Sequence of chain 1.C:
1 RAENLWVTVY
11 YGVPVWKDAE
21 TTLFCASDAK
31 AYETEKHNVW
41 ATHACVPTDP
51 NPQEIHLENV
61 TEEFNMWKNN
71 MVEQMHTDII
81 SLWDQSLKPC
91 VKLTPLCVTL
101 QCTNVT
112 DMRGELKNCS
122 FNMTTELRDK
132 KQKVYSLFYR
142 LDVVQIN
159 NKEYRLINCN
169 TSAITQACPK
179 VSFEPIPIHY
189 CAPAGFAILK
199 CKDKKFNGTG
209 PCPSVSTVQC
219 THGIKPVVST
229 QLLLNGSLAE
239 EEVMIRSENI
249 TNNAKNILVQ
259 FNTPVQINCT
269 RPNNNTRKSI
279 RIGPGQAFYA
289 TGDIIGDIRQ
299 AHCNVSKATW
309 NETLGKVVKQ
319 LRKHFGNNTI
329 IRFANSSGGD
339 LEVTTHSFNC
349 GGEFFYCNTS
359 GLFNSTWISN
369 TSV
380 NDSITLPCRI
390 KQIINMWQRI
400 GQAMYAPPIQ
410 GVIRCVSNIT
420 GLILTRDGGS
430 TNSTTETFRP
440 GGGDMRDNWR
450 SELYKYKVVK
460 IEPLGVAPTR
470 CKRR

The protein below binds the small molecule below.
Small molecule (SMILES): CC(=O)N[C@H]1[C@H](O[C@H]2[C@H](O)[C@@H](NC(C)=O)CO[C@@H]2CO)O[C@H](CO)[C@@H](O[C@@H]2O[C@H](CO[C@H]3O[C@H](CO)[C@@H](O)[C@H](O)[C@@H]3O)[C@@H](O)[C@H](O[C@H]3O[C@H](CO)[C@@H](O)[C@H](O)[C@@H]3O[C@H]3O[C@H](CO)[C@@H](O)[C@H](O)[C@@H]3O[C@H]3O[C@H](CO)[C@@H](O)[C@H](O)[C@@H]3O)[C@@H]2O)[C@@H]1O

Binding-site contacts:
Ligand atom O3 contacts residue GLY410 of chain 1.C at 3.6 Å.
Ligand atom C4 contacts residue VAL415 of chain 1.C at 3.9 Å (hydrophobic).
Ligand atom C6 contacts residue VAL415 of chain 1.C at 3.8 Å (hydrophobic).
Ligand atom C8 contacts residue ASN347 of chain 1.C at 3.1 Å.
Ligand atom C6 contacts residue NAG1 of chain 1.J at 3.3 Å.
Ligand atom O6 contacts residue GLY349 of chain 1.C at 3.6 Å (h-bond).
Ligand atom O4 contacts residue NAG1 of chain 1.M at 3.3 Å.
Ligand atom O4 contacts residue ILE408 of chain 1.C at 3.8 Å.
Ligand atom C1 contacts residue ASN233 of chain 1.C at 1.4 Å.
Ligand atom C7 contacts residue ASN347 of chain 1.C at 3.8 Å.
Ligand atom O3 contacts residue VAL411 of chain 1.C at 3.4 Å (h-bond).
Ligand atom O2 contacts residue NAG1 of chain 1.M at 3.8 Å.
Ligand atom C2 contacts residue SER416 of chain 1.C at 3.4 Å.
Ligand atom O7 contacts residue PRO183 of chain 1.C at 3.1 Å.
Ligand atom C7 contacts residue ASN233 of chain 1.C at 3.9 Å.
Ligand atom C5 contacts residue NAG1 of chain 1.J at 3.7 Å.
Ligand atom O6 contacts residue GLU182 of chain 1.C at 3.3 Å (salt-bridge).
Ligand atom C3 contacts residue ASN233 of chain 1.C at 3.8 Å.
Ligand atom C1 contacts residue GLU182 of chain 1.C at 3.9 Å.
Ligand atom N2 contacts residue ASN233 of chain 1.C at 3.0 Å (h-bond).
Ligand atom C5 contacts residue GLU182 of chain 1.C at 3.8 Å.
Ligand atom O6 contacts residue ARG413 of chain 1.C at 3.8 Å.
Ligand atom C5 contacts residue ASN233 of chain 1.C at 3.6 Å.
Ligand atom O2 contacts residue MAN8 of chain 1.M at 3.7 Å.
Ligand atom C5 contacts residue VAL415 of chain 1.C at 3.2 Å (hydrophobic).
Ligand atom C1 contacts residue SER416 of chain 1.C at 3.2 Å.
Ligand atom O6 contacts residue NAG1 of chain 1.J at 3.5 Å.
Ligand atom O5 contacts residue ASN233 of chain 1.C at 2.3 Å (h-bond).
Ligand atom C8 contacts residue VAL225 of chain 1.C at 3.8 Å (hydrophobic).
Ligand atom O3 contacts residue NAG1 of chain 1.M at 2.3 Å (h-bond).
Ligand atom O3 contacts residue GLU182 of chain 1.C at 3.9 Å.
Ligand atom C3 contacts residue NAG1 of chain 1.M at 3.6 Å.
Ligand atom O5 contacts residue NAG1 of chain 1.J at 3.2 Å.
Ligand atom O2 contacts residue GLN409 of chain 1.C at 3.4 Å.
Ligand atom O5 contacts residue GLN409 of chain 1.C at 3.5 Å (h-bond).
Ligand atom C3 contacts residue SER416 of chain 1.C at 3.4 Å.
Ligand atom O6 contacts residue GLN409 of chain 1.C at 3.8 Å.
Ligand atom N2 contacts residue SER416 of chain 1.C at 3.2 Å (h-bond).
Ligand atom O4 contacts residue VAL415 of chain 1.C at 3.7 Å.
Ligand atom C2 contacts residue ASN233 of chain 1.C at 2.5 Å.